Binding-site contacts:
Ligand atom C7A contacts residue GLU325 of chain 1.B at 3.4 Å.
Ligand atom C14 contacts residue TRP38 of chain 1.A at 3.7 Å (hydrophobic).
Ligand atom C2A contacts residue HEM1 of chain 1.J at 3.8 Å.
Ligand atom C4' contacts residue GLU325 of chain 1.B at 3.6 Å.
Ligand atom C5A contacts residue HEM1 of chain 1.J at 3.1 Å.
Ligand atom C3' contacts residue HEM1 of chain 1.J at 3.5 Å.
Ligand atom N1' contacts residue GLU325 of chain 1.B at 2.5 Å (salt-bridge).
Ligand atom C2' contacts residue GLU325 of chain 1.B at 3.6 Å.
Ligand atom C8A contacts residue PHE317 of chain 1.B at 3.9 Å (hydrophobic).
Ligand atom N2 contacts residue HEM1 of chain 1.J at 2.9 Å (h-bond).
Ligand atom F13 contacts residue LEU69 of chain 1.B at 3.2 Å.
Ligand atom C2' contacts residue HEM1 of chain 1.J at 3.2 Å.
Ligand atom C6A contacts residue TRP320 of chain 1.B at 3.5 Å (hydrophobic).
Ligand atom N1A contacts residue GLU325 of chain 1.B at 3.1 Å (salt-bridge).
Ligand atom C2A contacts residue GLU325 of chain 1.B at 3.7 Å.
Ligand atom C8A contacts residue SER318 of chain 1.B at 3.9 Å.
Ligand atom C2 contacts residue HEM1 of chain 1.J at 3.1 Å.
Ligand atom C8A contacts residue HEM1 of chain 1.J at 3.4 Å.
Ligand atom C4A contacts residue HEM1 of chain 1.J at 3.5 Å.
Ligand atom C5A contacts residue PRO298 of chain 1.B at 3.9 Å (hydrophobic).
Ligand atom C8A contacts residue GLY319 of chain 1.B at 3.8 Å.
Ligand atom N6A contacts residue TRP320 of chain 1.B at 2.5 Å (h-bond).
Ligand atom N6A contacts residue GLU325 of chain 1.B at 2.6 Å (salt-bridge).
Ligand atom C7A contacts residue HEM1 of chain 1.J at 3.6 Å.
Ligand atom C5A contacts residue TRP320 of chain 1.B at 3.6 Å (hydrophobic).
Ligand atom C5' contacts residue GLU325 of chain 1.B at 2.8 Å.
Ligand atom N1A contacts residue HEM1 of chain 1.J at 3.4 Å.
Ligand atom C2' contacts residue ACT1 of chain 1.L at 3.8 Å.
Ligand atom C6A contacts residue GLU325 of chain 1.B at 3.4 Å.
Ligand atom O1 contacts residue HEM1 of chain 1.J at 2.9 Å (h-bond).
Ligand atom N6A contacts residue HEM1 of chain 1.J at 3.2 Å.
Ligand atom C5' contacts residue ACT1 of chain 1.L at 3.4 Å.
Ligand atom C3 contacts residue HEM1 of chain 1.J at 3.6 Å.
Ligand atom N6A contacts residue TYR321 of chain 1.B at 3.4 Å.
Ligand atom N1' contacts residue ACT1 of chain 1.L at 3.2 Å.
Ligand atom C6A contacts residue HEM1 of chain 1.J at 3.3 Å.
Ligand atom C16 contacts residue GOL1 of chain 1.M at 3.6 Å.
Ligand atom C8A contacts residue PRO298 of chain 1.B at 3.9 Å (hydrophobic).
Ligand atom C1 contacts residue VAL300 of chain 1.B at 3.9 Å (hydrophobic).
Ligand atom N6A contacts residue MET322 of chain 1.B at 3.9 Å.

Sequence of chain 1.A:
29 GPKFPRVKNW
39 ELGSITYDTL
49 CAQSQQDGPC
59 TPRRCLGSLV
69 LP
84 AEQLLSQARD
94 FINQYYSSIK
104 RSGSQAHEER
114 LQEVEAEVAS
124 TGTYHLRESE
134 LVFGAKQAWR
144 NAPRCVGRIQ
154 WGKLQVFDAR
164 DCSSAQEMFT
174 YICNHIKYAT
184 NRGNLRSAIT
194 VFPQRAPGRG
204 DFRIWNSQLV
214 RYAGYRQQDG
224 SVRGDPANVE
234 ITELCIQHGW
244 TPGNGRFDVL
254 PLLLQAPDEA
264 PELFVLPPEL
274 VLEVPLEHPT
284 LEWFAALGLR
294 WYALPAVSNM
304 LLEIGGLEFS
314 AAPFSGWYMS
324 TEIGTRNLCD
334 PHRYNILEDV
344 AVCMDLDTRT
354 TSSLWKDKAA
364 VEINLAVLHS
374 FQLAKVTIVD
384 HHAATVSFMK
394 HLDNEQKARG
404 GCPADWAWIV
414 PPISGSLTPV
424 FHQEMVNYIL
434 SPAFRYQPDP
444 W

Sequence of chain 1.B:
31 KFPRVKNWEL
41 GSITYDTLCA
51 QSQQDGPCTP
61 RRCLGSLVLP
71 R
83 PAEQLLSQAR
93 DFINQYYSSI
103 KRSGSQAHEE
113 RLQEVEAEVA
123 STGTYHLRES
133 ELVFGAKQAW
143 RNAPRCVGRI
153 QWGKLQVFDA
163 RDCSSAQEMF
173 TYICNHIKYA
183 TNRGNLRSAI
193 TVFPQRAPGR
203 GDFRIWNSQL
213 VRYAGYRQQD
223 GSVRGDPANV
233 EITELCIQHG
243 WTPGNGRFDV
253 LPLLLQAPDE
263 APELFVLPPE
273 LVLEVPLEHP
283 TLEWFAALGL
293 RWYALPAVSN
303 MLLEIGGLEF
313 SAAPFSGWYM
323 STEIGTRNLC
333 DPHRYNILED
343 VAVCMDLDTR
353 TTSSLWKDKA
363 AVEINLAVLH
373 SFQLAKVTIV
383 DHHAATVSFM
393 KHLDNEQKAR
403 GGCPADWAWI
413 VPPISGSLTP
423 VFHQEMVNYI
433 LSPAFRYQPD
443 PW

The protein below binds the small molecule below.
Small molecule (SMILES): Cc1cc(N)nc(C[C@H]2CNC[C@H]2OCCNCCc2cccc(F)c2)c1